Sequence of chain 1.C:
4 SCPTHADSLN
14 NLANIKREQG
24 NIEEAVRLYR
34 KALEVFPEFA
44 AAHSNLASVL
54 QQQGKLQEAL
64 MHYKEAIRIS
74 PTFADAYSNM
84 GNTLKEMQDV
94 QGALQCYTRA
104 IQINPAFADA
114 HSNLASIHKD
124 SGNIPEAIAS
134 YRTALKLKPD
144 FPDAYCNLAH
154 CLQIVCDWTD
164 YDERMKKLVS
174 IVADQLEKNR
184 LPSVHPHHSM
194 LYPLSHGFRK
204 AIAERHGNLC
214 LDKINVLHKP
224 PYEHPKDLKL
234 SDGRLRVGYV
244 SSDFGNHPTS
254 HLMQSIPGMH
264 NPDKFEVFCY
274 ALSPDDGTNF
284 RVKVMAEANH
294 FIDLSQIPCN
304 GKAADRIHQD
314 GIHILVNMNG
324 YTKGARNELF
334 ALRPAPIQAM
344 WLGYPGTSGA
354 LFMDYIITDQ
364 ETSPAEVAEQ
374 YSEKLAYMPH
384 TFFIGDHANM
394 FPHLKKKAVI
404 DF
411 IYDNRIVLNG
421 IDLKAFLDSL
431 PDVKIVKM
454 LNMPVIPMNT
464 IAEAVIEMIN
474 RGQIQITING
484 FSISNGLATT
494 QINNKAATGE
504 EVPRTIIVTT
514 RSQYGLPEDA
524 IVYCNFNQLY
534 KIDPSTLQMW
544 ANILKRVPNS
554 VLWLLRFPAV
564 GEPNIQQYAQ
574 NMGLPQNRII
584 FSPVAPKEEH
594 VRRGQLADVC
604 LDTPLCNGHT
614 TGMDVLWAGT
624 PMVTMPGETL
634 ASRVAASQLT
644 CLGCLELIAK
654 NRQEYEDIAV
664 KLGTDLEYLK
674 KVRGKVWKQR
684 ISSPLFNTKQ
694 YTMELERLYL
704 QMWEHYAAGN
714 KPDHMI

A protein and the small-molecule ligand that binds it are described below.
Small molecule (SMILES): CC(=O)N[C@H]1[C@@H](O[P](=O)(O)O[P](=O)(O)OC[C@H]2O[C@@H](n3ccc(=O)[nH]c3=O)[C@H](O)[C@@H]2O)O[C@H](CO)[C@@H](O)[C@@H]1O

Binding-site contacts:
Ligand atom O3' contacts residue HIS612 of chain 1.C at 3.4 Å (h-bond).
Ligand atom O2B contacts residue THR613 of chain 1.C at 2.5 Å (h-bond).
Ligand atom O4' contacts residue LEU345 of chain 1.C at 3.0 Å (h-bond).
Ligand atom C5' contacts residue THR613 of chain 1.C at 3.2 Å.
Ligand atom O4 contacts residue ARG596 of chain 1.C at 3.1 Å (salt-bridge).
Ligand atom O1' contacts residue HIS612 of chain 1.C at 3.3 Å.
Ligand atom C6' contacts residue PRO251 of chain 1.C at 3.5 Å (hydrophobic).
Ligand atom O3B contacts residue PRO251 of chain 1.C at 3.4 Å.
Ligand atom O4 contacts residue ALA588 of chain 1.C at 2.9 Å (h-bond).
Ligand atom O6' contacts residue THR252 of chain 1.C at 3.0 Å (h-bond).
Ligand atom O2B contacts residue HIS612 of chain 1.C at 3.0 Å (h-bond).
Ligand atom O2' contacts residue HIS593 of chain 1.C at 3.2 Å (h-bond).
Ligand atom O3' contacts residue PRO348 of chain 1.C at 3.3 Å.
Ligand atom O2 contacts residue ALA588 of chain 1.C at 3.4 Å (h-bond).
Ligand atom O2 contacts residue LYS590 of chain 1.C at 3.5 Å.
Ligand atom C8' contacts residue TYR533 of chain 1.C at 3.1 Å (hydrophobic).
Ligand atom O2B contacts residue THR614 of chain 1.C at 3.0 Å (h-bond).
Ligand atom N2' contacts residue HIS612 of chain 1.C at 3.2 Å (h-bond).
Ligand atom O3B contacts residue THR613 of chain 1.C at 3.6 Å.
Ligand atom N3 contacts residue ALA588 of chain 1.C at 2.7 Å (h-bond).
Ligand atom O4 contacts residue VAL587 of chain 1.C at 3.5 Å.
Ligand atom C2 contacts residue ALA588 of chain 1.C at 3.4 Å (hydrophobic).
Ligand atom N3 contacts residue HIS593 of chain 1.C at 3.3 Å.
Ligand atom C4 contacts residue HIS593 of chain 1.C at 3.4 Å.
Ligand atom O7' contacts residue TYR533 of chain 1.C at 3.0 Å (h-bond).
Ligand atom O2' contacts residue LYS590 of chain 1.C at 2.7 Å (salt-bridge).
Ligand atom O2' contacts residue ASP617 of chain 1.C at 2.7 Å (salt-bridge).
Ligand atom C6 contacts residue HIS593 of chain 1.C at 3.5 Å.
Ligand atom O1' contacts residue THR613 of chain 1.C at 3.6 Å (h-bond).
Ligand atom C8' contacts residue CYS609 of chain 1.C at 3.3 Å (hydrophobic).
Ligand atom O3B contacts residue LYS590 of chain 1.C at 3.0 Å (salt-bridge).
Ligand atom C2 contacts residue HIS593 of chain 1.C at 3.5 Å.
Ligand atom O2A contacts residue GLN531 of chain 1.C at 3.1 Å (h-bond).
Ligand atom N1 contacts residue HIS593 of chain 1.C at 3.4 Å (h-bond).
Ligand atom C2B contacts residue ASP617 of chain 1.C at 3.5 Å.
Ligand atom C3' contacts residue HIS612 of chain 1.C at 3.4 Å.
Ligand atom C7' contacts residue TYR533 of chain 1.C at 3.5 Å (hydrophobic).
Ligand atom C4 contacts residue VAL587 of chain 1.C at 3.6 Å (hydrophobic).
Ligand atom O1B contacts residue LYS534 of chain 1.C at 2.8 Å (salt-bridge).
Ligand atom C6' contacts residue THR613 of chain 1.C at 3.4 Å.